A protein and the small-molecule ligand that binds it are described below.
Small molecule (SMILES): [H]/N=C(\N)N[C@H]1C=C(C(=O)O)O[C@@H]([C@H](O)[C@H](O)CO)[C@@H]1NC(C)=O

Binding-site contacts:
Ligand atom C3 contacts residue TYR406 of chain 1.C at 3.1 Å (hydrophobic).
Ligand atom C3 contacts residue ASP151 of chain 1.C at 3.2 Å.
Ligand atom O1A contacts residue ARG292 of chain 1.C at 3.4 Å (salt-bridge).
Ligand atom NH1 contacts residue GLU227 of chain 1.C at 3.1 Å (salt-bridge).
Ligand atom O8 contacts residue GLU276 of chain 1.C at 2.8 Å (salt-bridge).
Ligand atom C9 contacts residue ALA246 of chain 1.C at 3.6 Å (hydrophobic).
Ligand atom C9 contacts residue GLU276 of chain 1.C at 3.3 Å.
Ligand atom NE contacts residue ASP151 of chain 1.C at 2.9 Å (salt-bridge).
Ligand atom O9 contacts residue GLU276 of chain 1.C at 2.4 Å (salt-bridge).
Ligand atom O1B contacts residue ARG118 of chain 1.C at 2.8 Å (salt-bridge).
Ligand atom C11 contacts residue TRP178 of chain 1.C at 3.6 Å (hydrophobic).
Ligand atom C10 contacts residue ARG152 of chain 1.C at 3.7 Å.
Ligand atom C1 contacts residue ARG371 of chain 1.C at 3.4 Å.
Ligand atom C8 contacts residue ARG292 of chain 1.C at 3.7 Å.
Ligand atom O6 contacts residue ARG292 of chain 1.C at 3.6 Å.
Ligand atom C8 contacts residue GLU276 of chain 1.C at 3.6 Å.
Ligand atom NE contacts residue GLU119 of chain 1.C at 3.3 Å (salt-bridge).
Ligand atom C1 contacts residue TYR406 of chain 1.C at 2.9 Å (hydrophobic).
Ligand atom C2 contacts residue TYR406 of chain 1.C at 2.7 Å (hydrophobic).
Ligand atom O10 contacts residue ARG152 of chain 1.C at 2.8 Å (salt-bridge).
Ligand atom NH2 contacts residue ASP151 of chain 1.C at 3.0 Å (salt-bridge).
Ligand atom O6 contacts residue TYR406 of chain 1.C at 3.0 Å (h-bond).
Ligand atom C3 contacts residue GLU119 of chain 1.C at 3.5 Å.
Ligand atom O10 contacts residue ASP151 of chain 1.C at 3.3 Å.
Ligand atom O9 contacts residue ALA246 of chain 1.C at 3.4 Å.
Ligand atom NH2 contacts residue ARG156 of chain 1.C at 3.2 Å (salt-bridge).
Ligand atom CZ contacts residue GLU119 of chain 1.C at 3.6 Å.
Ligand atom NH2 contacts residue GLU119 of chain 1.C at 3.6 Å.
Ligand atom NH2 contacts residue TRP178 of chain 1.C at 2.8 Å (h-bond).
Ligand atom C4 contacts residue ASP151 of chain 1.C at 3.4 Å.
Ligand atom O1B contacts residue ARG371 of chain 1.C at 2.7 Å (salt-bridge).
Ligand atom O9 contacts residue ARG224 of chain 1.C at 3.3 Å (salt-bridge).
Ligand atom O1A contacts residue TYR406 of chain 1.C at 3.4 Å (h-bond).
Ligand atom C6 contacts residue TYR406 of chain 1.C at 3.8 Å (hydrophobic).
Ligand atom CZ contacts residue TRP178 of chain 1.C at 3.2 Å (hydrophobic).
Ligand atom C6 contacts residue GLU277 of chain 1.C at 3.7 Å.
Ligand atom O8 contacts residue ARG292 of chain 1.C at 3.4 Å.
Ligand atom O1B contacts residue TYR406 of chain 1.C at 3.4 Å (h-bond).
Ligand atom NH1 contacts residue TRP178 of chain 1.C at 3.0 Å (h-bond).
Ligand atom O1A contacts residue ARG371 of chain 1.C at 2.7 Å (salt-bridge).

Sequence of chain 1.C:
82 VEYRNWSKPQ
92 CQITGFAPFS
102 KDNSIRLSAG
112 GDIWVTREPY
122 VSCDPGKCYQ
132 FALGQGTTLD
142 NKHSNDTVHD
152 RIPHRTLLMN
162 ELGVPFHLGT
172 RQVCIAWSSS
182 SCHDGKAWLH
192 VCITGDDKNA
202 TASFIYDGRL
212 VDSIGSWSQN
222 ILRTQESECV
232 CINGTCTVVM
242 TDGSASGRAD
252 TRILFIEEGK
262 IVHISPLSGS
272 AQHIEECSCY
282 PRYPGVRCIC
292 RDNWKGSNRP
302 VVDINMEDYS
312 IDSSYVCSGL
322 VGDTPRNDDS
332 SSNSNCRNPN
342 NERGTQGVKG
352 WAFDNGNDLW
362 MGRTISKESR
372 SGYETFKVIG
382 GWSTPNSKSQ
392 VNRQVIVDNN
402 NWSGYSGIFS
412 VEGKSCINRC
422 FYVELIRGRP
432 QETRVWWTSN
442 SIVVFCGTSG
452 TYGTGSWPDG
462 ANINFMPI